Sequence of chain 1.E:
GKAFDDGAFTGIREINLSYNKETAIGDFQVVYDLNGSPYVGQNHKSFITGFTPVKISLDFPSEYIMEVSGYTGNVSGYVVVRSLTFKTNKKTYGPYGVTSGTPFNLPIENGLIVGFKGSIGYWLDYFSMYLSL

The small molecule below binds the protein below.
Small molecule (SMILES): O=[N+]([O-])c1ccc(O[C@@H]2O[C@H](CO)[C@H](O)[C@H](O)[C@H]2O)cc1

Binding-site contacts:
Ligand atom C2' contacts residue TYR122 of chain 1.E at 3.7 Å (hydrophobic).
Ligand atom C3' contacts residue TRP123 of chain 1.E at 3.8 Å (hydrophobic).
Ligand atom C1' contacts residue TYR122 of chain 1.E at 3.6 Å (hydrophobic).
Ligand atom O6 contacts residue TYR122 of chain 1.E at 3.1 Å (h-bond).
Ligand atom O6 contacts residue ASP125 of chain 1.E at 2.7 Å (salt-bridge).
Ligand atom O4 contacts residue ASP125 of chain 1.E at 3.0 Å (salt-bridge).
Ligand atom C1 contacts residue TYR78 of chain 1.E at 3.7 Å (hydrophobic).
Ligand atom O2 contacts residue TYR78 of chain 1.E at 4.0 Å.
Ligand atom C4 contacts residue ASP125 of chain 1.E at 3.4 Å.
Ligand atom C6 contacts residue ASP125 of chain 1.E at 3.1 Å.
Ligand atom C3' contacts residue TYR78 of chain 1.E at 3.5 Å (hydrophobic).
Ligand atom O3 contacts residue GLY1 of chain 1.E at 3.0 Å (h-bond).
Ligand atom C6 contacts residue TRP123 of chain 1.E at 3.8 Å (hydrophobic).
Ligand atom C3 contacts residue TYR78 of chain 1.E at 3.7 Å (hydrophobic).
Ligand atom O6 contacts residue GLY121 of chain 1.E at 3.5 Å.
Ligand atom O1 contacts residue TYR122 of chain 1.E at 3.5 Å.
Ligand atom C5' contacts residue TYR122 of chain 1.E at 3.3 Å (hydrophobic).
Ligand atom C4' contacts residue TYR122 of chain 1.E at 3.6 Å (hydrophobic).
Ligand atom N1' contacts residue TYR122 of chain 1.E at 4.1 Å.
Ligand atom C6 contacts residue TYR122 of chain 1.E at 4.0 Å (hydrophobic).
Ligand atom C3' contacts residue TYR122 of chain 1.E at 3.7 Å (hydrophobic).
Ligand atom C6 contacts residue VAL80 of chain 1.E at 3.6 Å (hydrophobic).
Ligand atom C6' contacts residue TYR122 of chain 1.E at 3.4 Å (hydrophobic).
Ligand atom C2' contacts residue TYR78 of chain 1.E at 3.1 Å (hydrophobic).
Ligand atom O4 contacts residue GLY121 of chain 1.E at 3.3 Å.
Ligand atom C3 contacts residue GLY1 of chain 1.E at 4.0 Å.
Ligand atom O4 contacts residue GLY1 of chain 1.E at 3.1 Å (h-bond).
Ligand atom C6 contacts residue TYR78 of chain 1.E at 3.9 Å (hydrophobic).
Ligand atom C1' contacts residue TYR78 of chain 1.E at 3.9 Å (hydrophobic).
Ligand atom O6 contacts residue TRP123 of chain 1.E at 2.9 Å (h-bond).
Ligand atom O6 contacts residue VAL80 of chain 1.E at 3.9 Å.
Ligand atom O5 contacts residue TYR122 of chain 1.E at 3.1 Å (h-bond).
Ligand atom C3' contacts residue SER76 of chain 1.E at 4.1 Å.
Ligand atom C5 contacts residue TYR122 of chain 1.E at 4.1 Å (hydrophobic).
Ligand atom C5 contacts residue TYR78 of chain 1.E at 3.6 Å (hydrophobic).
Ligand atom C5 contacts residue ASP125 of chain 1.E at 3.8 Å.
Ligand atom O3' contacts residue SER76 of chain 1.E at 3.3 Å (h-bond).
Ligand atom O5 contacts residue GLY121 of chain 1.E at 4.0 Å.
Ligand atom C2' contacts residue TRP123 of chain 1.E at 3.9 Å (hydrophobic).
Ligand atom C4 contacts residue TYR78 of chain 1.E at 4.0 Å (hydrophobic).